Sequence of chain 2.B:
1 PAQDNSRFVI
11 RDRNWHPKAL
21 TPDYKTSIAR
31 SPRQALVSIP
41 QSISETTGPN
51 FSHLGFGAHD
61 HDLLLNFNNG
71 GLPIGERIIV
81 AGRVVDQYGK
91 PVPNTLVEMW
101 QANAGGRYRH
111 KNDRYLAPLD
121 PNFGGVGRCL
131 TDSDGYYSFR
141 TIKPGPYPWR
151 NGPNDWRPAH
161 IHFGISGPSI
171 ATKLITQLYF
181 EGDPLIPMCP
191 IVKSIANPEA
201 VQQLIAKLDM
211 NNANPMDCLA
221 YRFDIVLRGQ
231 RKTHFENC

Sequence of chain 4.A:
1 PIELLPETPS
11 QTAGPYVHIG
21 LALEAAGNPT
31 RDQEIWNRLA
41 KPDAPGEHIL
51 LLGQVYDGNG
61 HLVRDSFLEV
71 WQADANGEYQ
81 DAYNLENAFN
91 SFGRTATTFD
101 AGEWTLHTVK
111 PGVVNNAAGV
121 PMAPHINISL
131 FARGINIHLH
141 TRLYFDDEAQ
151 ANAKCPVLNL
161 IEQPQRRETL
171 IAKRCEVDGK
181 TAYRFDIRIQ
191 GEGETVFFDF

A protein and the small-molecule ligand that binds it are described below.
Small molecule (SMILES): Oc1ccc(F)cc1O

Sequence of chain 4.B:
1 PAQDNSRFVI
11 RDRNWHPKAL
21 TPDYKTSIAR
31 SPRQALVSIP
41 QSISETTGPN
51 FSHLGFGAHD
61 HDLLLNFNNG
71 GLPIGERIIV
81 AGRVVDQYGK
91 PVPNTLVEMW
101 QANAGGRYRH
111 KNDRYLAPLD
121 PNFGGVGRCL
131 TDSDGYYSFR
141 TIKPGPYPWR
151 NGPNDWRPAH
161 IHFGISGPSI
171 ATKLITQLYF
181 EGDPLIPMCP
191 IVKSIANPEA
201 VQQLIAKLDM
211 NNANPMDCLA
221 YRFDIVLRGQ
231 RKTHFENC

Binding-site contacts:
Ligand atom C6 contacts residue PRO215 of chain 2.B at 4.1 Å (hydrophobic).
Ligand atom O8 contacts residue ARG150 of chain 4.B at 2.6 Å (salt-bridge).
Ligand atom C1 contacts residue MET216 of chain 2.B at 3.6 Å (hydrophobic).
Ligand atom C4 contacts residue PRO153 of chain 4.B at 4.4 Å (hydrophobic).
Ligand atom O8 contacts residue LEU160 of chain 4.A at 3.3 Å.
Ligand atom C1 contacts residue ARG150 of chain 4.B at 3.3 Å.
Ligand atom C3 contacts residue ARG150 of chain 4.B at 3.5 Å.
Ligand atom C6 contacts residue ARG150 of chain 4.B at 4.2 Å.
Ligand atom C5 contacts residue PRO40 of chain 4.F at 4.3 Å (hydrophobic).
Ligand atom C3 contacts residue PRO40 of chain 4.F at 4.0 Å (hydrophobic).
Ligand atom F9 contacts residue PRO153 of chain 4.B at 3.6 Å.
Ligand atom C5 contacts residue MET216 of chain 2.B at 3.9 Å (hydrophobic).
Ligand atom C3 contacts residue ILE39 of chain 4.F at 4.5 Å (hydrophobic).
Ligand atom O7 contacts residue PRO40 of chain 4.F at 3.8 Å.
Ligand atom O8 contacts residue PRO40 of chain 4.F at 3.9 Å.
Ligand atom C2 contacts residue MET216 of chain 2.B at 4.1 Å (hydrophobic).
Ligand atom F9 contacts residue GLY152 of chain 4.B at 3.8 Å.
Ligand atom C1 contacts residue PRO40 of chain 4.F at 3.7 Å (hydrophobic).
Ligand atom F9 contacts residue SER38 of chain 4.F at 3.1 Å.
Ligand atom C2 contacts residue PRO40 of chain 4.F at 3.7 Å (hydrophobic).
Ligand atom C4 contacts residue ARG150 of chain 4.B at 4.4 Å.
Ligand atom C2 contacts residue LEU160 of chain 4.A at 4.4 Å (hydrophobic).
Ligand atom O7 contacts residue MET216 of chain 2.B at 3.9 Å.
Ligand atom C4 contacts residue MET216 of chain 2.B at 4.4 Å (hydrophobic).
Ligand atom O7 contacts residue ARG150 of chain 4.B at 3.5 Å (salt-bridge).
Ligand atom C6 contacts residue PRO40 of chain 4.F at 3.8 Å (hydrophobic).
Ligand atom C4 contacts residue SER38 of chain 4.F at 4.2 Å.
Ligand atom C2 contacts residue ARG150 of chain 4.B at 2.8 Å.
Ligand atom C4 contacts residue PRO40 of chain 4.F at 4.2 Å (hydrophobic).
Ligand atom C5 contacts residue PRO153 of chain 4.B at 3.7 Å (hydrophobic).
Ligand atom C4 contacts residue ILE39 of chain 4.F at 4.4 Å (hydrophobic).
Ligand atom C5 contacts residue PRO215 of chain 2.B at 4.0 Å (hydrophobic).
Ligand atom F9 contacts residue ILE39 of chain 4.F at 4.2 Å.
Ligand atom C3 contacts residue SER38 of chain 4.F at 3.9 Å.
Ligand atom C6 contacts residue MET216 of chain 2.B at 3.5 Å (hydrophobic).

Sequence of chain 4.F:
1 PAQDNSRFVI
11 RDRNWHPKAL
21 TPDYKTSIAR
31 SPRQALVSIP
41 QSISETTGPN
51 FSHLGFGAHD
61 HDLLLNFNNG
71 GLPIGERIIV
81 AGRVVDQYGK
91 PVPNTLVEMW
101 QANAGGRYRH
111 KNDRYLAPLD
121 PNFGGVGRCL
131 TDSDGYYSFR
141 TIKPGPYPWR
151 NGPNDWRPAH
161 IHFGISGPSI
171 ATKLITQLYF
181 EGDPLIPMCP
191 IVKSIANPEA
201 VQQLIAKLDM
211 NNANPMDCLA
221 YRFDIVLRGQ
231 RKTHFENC